Sequence of chain 1.C:
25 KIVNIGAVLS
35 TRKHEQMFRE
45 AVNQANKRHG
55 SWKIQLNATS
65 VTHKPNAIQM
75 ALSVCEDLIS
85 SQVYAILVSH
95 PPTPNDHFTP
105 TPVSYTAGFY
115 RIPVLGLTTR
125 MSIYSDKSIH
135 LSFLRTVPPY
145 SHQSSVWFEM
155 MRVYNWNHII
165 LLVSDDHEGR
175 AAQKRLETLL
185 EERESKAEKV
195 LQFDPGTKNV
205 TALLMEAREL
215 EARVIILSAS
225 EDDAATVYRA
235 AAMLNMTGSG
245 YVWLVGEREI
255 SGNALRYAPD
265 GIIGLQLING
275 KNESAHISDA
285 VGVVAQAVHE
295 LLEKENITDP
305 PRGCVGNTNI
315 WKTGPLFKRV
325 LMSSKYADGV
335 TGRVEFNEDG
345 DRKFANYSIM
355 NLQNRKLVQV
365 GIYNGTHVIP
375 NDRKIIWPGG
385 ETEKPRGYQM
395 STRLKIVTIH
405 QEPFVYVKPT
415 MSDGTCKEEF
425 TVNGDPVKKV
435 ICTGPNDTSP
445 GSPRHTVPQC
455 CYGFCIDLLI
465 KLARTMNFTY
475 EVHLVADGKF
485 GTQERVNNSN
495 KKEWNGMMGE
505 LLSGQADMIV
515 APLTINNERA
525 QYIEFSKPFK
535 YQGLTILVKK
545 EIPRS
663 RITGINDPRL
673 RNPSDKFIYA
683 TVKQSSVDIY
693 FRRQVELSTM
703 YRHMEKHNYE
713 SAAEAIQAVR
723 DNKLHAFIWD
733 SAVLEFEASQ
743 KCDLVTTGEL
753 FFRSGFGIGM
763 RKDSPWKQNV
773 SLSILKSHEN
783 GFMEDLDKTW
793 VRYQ

Binding-site contacts:
Ligand atom C7 contacts residue ASN276 of chain 1.C at 3.4 Å.
Ligand atom C8 contacts residue ASN276 of chain 1.C at 3.4 Å.
Ligand atom N2 contacts residue ASN276 of chain 1.C at 2.9 Å (h-bond).
Ligand atom C4 contacts residue ASN276 of chain 1.C at 4.2 Å.
Ligand atom O6 contacts residue VAL334 of chain 1.C at 3.4 Å.
Ligand atom C6 contacts residue VAL334 of chain 1.C at 3.9 Å (hydrophobic).
Ligand atom O6 contacts residue ALA279 of chain 1.C at 3.7 Å.
Ligand atom O5 contacts residue ASN276 of chain 1.C at 2.4 Å (h-bond).
Ligand atom C6 contacts residue ALA279 of chain 1.C at 4.5 Å (hydrophobic).
Ligand atom O7 contacts residue ASN276 of chain 1.C at 4.3 Å.
Ligand atom C3 contacts residue ASN276 of chain 1.C at 3.8 Å.
Ligand atom C2 contacts residue ASN276 of chain 1.C at 2.5 Å.
Ligand atom O5 contacts residue ALA279 of chain 1.C at 4.2 Å.
Ligand atom C5 contacts residue ASN276 of chain 1.C at 3.6 Å.
Ligand atom C1 contacts residue ASN276 of chain 1.C at 1.4 Å.

This small molecule binds to this protein.
Small molecule (SMILES): CC(=O)N[C@H]1[C@H](O[C@H]2[C@H](O)[C@@H](NC(C)=O)CO[C@@H]2CO)O[C@H](CO)[C@@H](O[C@H]2O[C@H](CO)[C@@H](O)[C@H](O)[C@@H]2O)[C@@H]1O